Binding-site contacts:
Ligand atom C22 contacts residue ILE61 of chain 1.B at 3.5 Å (hydrophobic).
Ligand atom O3 contacts residue ILE63 of chain 1.B at 2.6 Å (h-bond).
Ligand atom O4 contacts residue ILE61 of chain 1.B at 3.6 Å.
Ligand atom C16 contacts residue PHE65 of chain 1.B at 3.5 Å (hydrophobic).
Ligand atom C16 contacts residue ILE63 of chain 1.B at 3.5 Å (hydrophobic).
Ligand atom C19 contacts residue ILE63 of chain 1.B at 3.7 Å (hydrophobic).
Ligand atom C23 contacts residue ILE61 of chain 1.B at 3.5 Å (hydrophobic).
Ligand atom O3 contacts residue GLY64 of chain 1.B at 2.8 Å (h-bond).
Ligand atom C7 contacts residue VAL216 of chain 1.B at 3.7 Å (hydrophobic).
Ligand atom O4 contacts residue ASP62 of chain 1.B at 3.9 Å.
Ligand atom C1 contacts residue GLN247 of chain 1.B at 3.4 Å.
Ligand atom C6 contacts residue GLN247 of chain 1.B at 3.0 Å.
Ligand atom C21 contacts residue ILE63 of chain 1.B at 3.7 Å (hydrophobic).
Ligand atom C18 contacts residue VAL216 of chain 1.B at 3.7 Å (hydrophobic).
Ligand atom O1 contacts residue GLN247 of chain 1.B at 3.3 Å (h-bond).
Ligand atom C4 contacts residue GLN247 of chain 1.B at 3.8 Å.
Ligand atom C2 contacts residue SER245 of chain 1.B at 4.0 Å.
Ligand atom C14 contacts residue GLN247 of chain 1.B at 3.9 Å.
Ligand atom C20 contacts residue ILE63 of chain 1.B at 3.8 Å (hydrophobic).
Ligand atom C15 contacts residue THR218 of chain 1.B at 4.0 Å.
Ligand atom C10 contacts residue GLN247 of chain 1.B at 3.0 Å.
Ligand atom C23 contacts residue ASP62 of chain 1.B at 3.8 Å.
Ligand atom C20 contacts residue PHE208 of chain 1.B at 3.8 Å (hydrophobic).
Ligand atom C22 contacts residue ILE63 of chain 1.B at 3.6 Å (hydrophobic).
Ligand atom C9 contacts residue VAL216 of chain 1.B at 4.0 Å (hydrophobic).
Ligand atom C9 contacts residue GLN247 of chain 1.B at 3.5 Å.
Ligand atom C11 contacts residue GLN247 of chain 1.B at 3.5 Å.
Ligand atom C23 contacts residue PHE65 of chain 1.B at 3.5 Å (hydrophobic).
Ligand atom C8 contacts residue GLN247 of chain 1.B at 3.3 Å.
Ligand atom C2 contacts residue GLN247 of chain 1.B at 3.4 Å.
Ligand atom O3 contacts residue PHE65 of chain 1.B at 2.8 Å (h-bond).
Ligand atom C21 contacts residue PHE65 of chain 1.B at 3.6 Å (hydrophobic).
Ligand atom C8 contacts residue GLY263 of chain 1.B at 3.8 Å.
Ligand atom C23 contacts residue ILE63 of chain 1.B at 3.5 Å (hydrophobic).
Ligand atom O3 contacts residue ASP62 of chain 1.B at 3.4 Å (salt-bridge).
Ligand atom C8 contacts residue VAL216 of chain 1.B at 3.9 Å (hydrophobic).
Ligand atom O2 contacts residue GLN247 of chain 1.B at 3.4 Å (h-bond).
Ligand atom C17 contacts residue ILE63 of chain 1.B at 4.0 Å (hydrophobic).
Ligand atom O4 contacts residue PHE65 of chain 1.B at 3.8 Å.
Ligand atom C3 contacts residue GLN247 of chain 1.B at 3.9 Å.

The small molecule below binds the protein below.
Small molecule (SMILES): C[C@H](CCC(=O)O)[C@H]1CC[C@H]2[C@@H]3CC[C@@H]4C[C@H](O)CC[C@]4(C)[C@H]3C[C@H](O)[C@]12C

Sequence of chain 1.B:
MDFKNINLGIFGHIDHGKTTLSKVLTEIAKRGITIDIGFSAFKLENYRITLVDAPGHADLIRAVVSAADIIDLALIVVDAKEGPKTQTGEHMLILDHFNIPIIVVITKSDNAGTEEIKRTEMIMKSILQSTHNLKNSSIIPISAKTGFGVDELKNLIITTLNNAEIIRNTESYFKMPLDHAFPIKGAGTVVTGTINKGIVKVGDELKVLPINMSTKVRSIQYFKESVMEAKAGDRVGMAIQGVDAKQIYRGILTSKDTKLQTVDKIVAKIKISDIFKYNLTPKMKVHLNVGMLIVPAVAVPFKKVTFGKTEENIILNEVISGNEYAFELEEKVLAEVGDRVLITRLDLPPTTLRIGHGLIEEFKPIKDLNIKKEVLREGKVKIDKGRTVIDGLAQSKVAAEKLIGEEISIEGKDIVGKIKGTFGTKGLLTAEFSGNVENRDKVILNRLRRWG